Binding-site contacts:
Ligand atom CA3 contacts residue GLY46 of chain 1.A at 3.4 Å.
Ligand atom CB3 contacts residue MET208 of chain 1.A at 3.5 Å (hydrophobic).
Ligand atom CA6 contacts residue LEU115 of chain 1.A at 4.0 Å (hydrophobic).
Ligand atom CA3 contacts residue MET177 of chain 1.A at 4.0 Å (hydrophobic).
Ligand atom CA1 contacts residue TRP270 of chain 1.A at 3.7 Å (hydrophobic).
Ligand atom OA2 contacts residue ARG192 of chain 1.A at 3.2 Å (salt-bridge).
Ligand atom CA2 contacts residue TRP270 of chain 1.A at 3.7 Å (hydrophobic).
Ligand atom OA3 contacts residue HIS269 of chain 1.A at 3.5 Å.
Ligand atom OA2 contacts residue TRP270 of chain 1.A at 3.5 Å (h-bond).
Ligand atom OA1 contacts residue GLY45 of chain 1.A at 3.8 Å.
Ligand atom CA3 contacts residue HIS269 of chain 1.A at 3.9 Å.
Ligand atom OA3 contacts residue GLY44 of chain 1.A at 3.9 Å.
Ligand atom CA4 contacts residue GLY45 of chain 1.A at 3.5 Å.
Ligand atom OA3 contacts residue ASN113 of chain 1.A at 3.1 Å (h-bond).
Ligand atom CA4 contacts residue GLY46 of chain 1.A at 3.8 Å.
Ligand atom CA4 contacts residue ALA114 of chain 1.A at 3.4 Å (hydrophobic).
Ligand atom CA3 contacts residue GLY45 of chain 1.A at 4.0 Å.
Ligand atom OA1 contacts residue GLY46 of chain 1.A at 3.3 Å (h-bond).
Ligand atom OA2 contacts residue GLY46 of chain 1.A at 3.7 Å.
Ligand atom CB2 contacts residue LEU115 of chain 1.A at 4.0 Å (hydrophobic).
Ligand atom CB5 contacts residue VAL155 of chain 1.A at 3.7 Å (hydrophobic).
Ligand atom CA5 contacts residue GLY46 of chain 1.A at 4.0 Å.
Ligand atom OA4 contacts residue LEU115 of chain 1.A at 2.9 Å (h-bond).
Ligand atom OA1 contacts residue GLY44 of chain 1.A at 3.4 Å.
Ligand atom CA2 contacts residue HIS269 of chain 1.A at 4.0 Å.
Ligand atom CA1 contacts residue GLY46 of chain 1.A at 3.6 Å.
Ligand atom CA1 contacts residue ASN54 of chain 1.A at 4.0 Å.
Ligand atom CA2 contacts residue GLY46 of chain 1.A at 3.9 Å.
Ligand atom CB2 contacts residue MET208 of chain 1.A at 3.8 Å (hydrophobic).
Ligand atom CA6 contacts residue GLY45 of chain 1.A at 3.6 Å.
Ligand atom CA5 contacts residue GLY45 of chain 1.A at 4.0 Å.
Ligand atom CA4 contacts residue HIS269 of chain 1.A at 3.5 Å.
Ligand atom OA4 contacts residue GLY45 of chain 1.A at 3.0 Å (h-bond).
Ligand atom OA4 contacts residue ALA114 of chain 1.A at 3.1 Å.
Ligand atom OA3 contacts residue TRP270 of chain 1.A at 3.7 Å.
Ligand atom OA4 contacts residue GLY44 of chain 1.A at 4.0 Å.
Ligand atom CA6 contacts residue ALA114 of chain 1.A at 3.8 Å (hydrophobic).
Ligand atom OA1 contacts residue ALA49 of chain 1.A at 3.0 Å.
Ligand atom CA1 contacts residue ALA49 of chain 1.A at 3.9 Å (hydrophobic).
Ligand atom OA1 contacts residue ASN54 of chain 1.A at 3.4 Å (h-bond).

Sequence of chain 1.A:
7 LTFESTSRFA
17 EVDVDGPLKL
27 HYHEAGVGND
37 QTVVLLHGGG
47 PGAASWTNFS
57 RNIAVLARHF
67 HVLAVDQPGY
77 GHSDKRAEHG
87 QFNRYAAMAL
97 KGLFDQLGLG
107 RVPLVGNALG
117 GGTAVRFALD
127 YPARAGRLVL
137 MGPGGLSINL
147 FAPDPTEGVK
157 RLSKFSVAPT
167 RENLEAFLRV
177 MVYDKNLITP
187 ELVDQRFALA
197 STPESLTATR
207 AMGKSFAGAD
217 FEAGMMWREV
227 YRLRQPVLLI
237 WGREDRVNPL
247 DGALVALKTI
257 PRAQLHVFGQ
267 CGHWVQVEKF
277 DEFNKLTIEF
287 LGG

This protein binds this small molecule.
Small molecule (SMILES): O=C([O-])C(=O)/C=C/CC(=O)c1ccccc1